This small molecule binds to this protein.
Small molecule (SMILES): CC(=O)N[C@@H]1[C@@H](O[C@@H]2O[C@H](C(=O)O)[C@@H](O[C@@H]3O[C@H](CO)[C@@H](O)[C@H](O[C@@H]4OC(C(=O)O)=C[C@H](O)[C@H]4O)[C@H]3NC(C)=O)[C@H](O)[C@H]2O)[C@H](O)[C@@H](CO)O[C@H]1O

Binding-site contacts:
Ligand atom O7 contacts residue GLN295 of chain 1.C at 2.7 Å (h-bond).
Ligand atom O4 contacts residue ASN274 of chain 1.A at 4.0 Å.
Ligand atom O5 contacts residue ARG313 of chain 1.B at 3.7 Å.
Ligand atom O2 contacts residue ARG313 of chain 1.B at 2.8 Å (salt-bridge).
Ligand atom C3 contacts residue ALA254 of chain 1.B at 3.2 Å (hydrophobic).
Ligand atom O3 contacts residue ALA254 of chain 1.B at 3.3 Å.
Ligand atom C5 contacts residue ARG311 of chain 1.B at 3.4 Å.
Ligand atom O6A contacts residue ARG311 of chain 1.B at 2.4 Å (salt-bridge).
Ligand atom O3 contacts residue GLY256 of chain 1.B at 2.7 Å (h-bond).
Ligand atom C1 contacts residue ARG311 of chain 1.B at 3.6 Å.
Ligand atom N2 contacts residue GLN295 of chain 1.C at 4.0 Å.
Ligand atom C6 contacts residue ASN274 of chain 1.A at 3.9 Å.
Ligand atom O5 contacts residue ASN274 of chain 1.A at 3.8 Å.
Ligand atom O7 contacts residue ARG311 of chain 1.B at 3.9 Å.
Ligand atom C2 contacts residue ARG313 of chain 1.B at 3.6 Å.
Ligand atom C7 contacts residue TYR298 of chain 1.C at 4.1 Å (hydrophobic).
Ligand atom O7 contacts residue ARG313 of chain 1.B at 3.7 Å.
Ligand atom O7 contacts residue ASN274 of chain 1.A at 2.8 Å (h-bond).
Ligand atom N2 contacts residue ARG311 of chain 1.B at 4.0 Å.
Ligand atom C8 contacts residue GLN295 of chain 1.C at 3.0 Å.
Ligand atom O4 contacts residue ARG313 of chain 1.B at 3.2 Å (salt-bridge).
Ligand atom O5 contacts residue ARG311 of chain 1.B at 3.3 Å (salt-bridge).
Ligand atom O3 contacts residue ASN274 of chain 1.A at 3.7 Å.
Ligand atom C4 contacts residue ARG313 of chain 1.B at 3.8 Å.
Ligand atom C5 contacts residue ARG313 of chain 1.B at 3.4 Å.
Ligand atom C4 contacts residue ASN274 of chain 1.A at 3.2 Å.
Ligand atom C8 contacts residue ASN274 of chain 1.A at 3.9 Å.
Ligand atom O2 contacts residue ASN274 of chain 1.A at 3.1 Å (h-bond).
Ligand atom C1 contacts residue ASN274 of chain 1.A at 3.7 Å.
Ligand atom C2 contacts residue ARG313 of chain 1.B at 4.0 Å.
Ligand atom O3 contacts residue TYR298 of chain 1.C at 4.1 Å.
Ligand atom C8 contacts residue TYR298 of chain 1.C at 3.2 Å (hydrophobic).
Ligand atom C7 contacts residue GLN295 of chain 1.C at 2.9 Å.
Ligand atom C7 contacts residue ASN274 of chain 1.A at 3.6 Å.
Ligand atom C1 contacts residue ARG313 of chain 1.B at 3.3 Å.
Ligand atom O6B contacts residue ASN274 of chain 1.A at 3.2 Å (h-bond).
Ligand atom C4 contacts residue ALA254 of chain 1.B at 3.5 Å (hydrophobic).
Ligand atom C6 contacts residue ARG311 of chain 1.B at 3.3 Å.
Ligand atom N2 contacts residue TYR298 of chain 1.C at 3.6 Å.
Ligand atom C3 contacts residue ASN274 of chain 1.A at 3.8 Å.

Sequence of chain 1.B:
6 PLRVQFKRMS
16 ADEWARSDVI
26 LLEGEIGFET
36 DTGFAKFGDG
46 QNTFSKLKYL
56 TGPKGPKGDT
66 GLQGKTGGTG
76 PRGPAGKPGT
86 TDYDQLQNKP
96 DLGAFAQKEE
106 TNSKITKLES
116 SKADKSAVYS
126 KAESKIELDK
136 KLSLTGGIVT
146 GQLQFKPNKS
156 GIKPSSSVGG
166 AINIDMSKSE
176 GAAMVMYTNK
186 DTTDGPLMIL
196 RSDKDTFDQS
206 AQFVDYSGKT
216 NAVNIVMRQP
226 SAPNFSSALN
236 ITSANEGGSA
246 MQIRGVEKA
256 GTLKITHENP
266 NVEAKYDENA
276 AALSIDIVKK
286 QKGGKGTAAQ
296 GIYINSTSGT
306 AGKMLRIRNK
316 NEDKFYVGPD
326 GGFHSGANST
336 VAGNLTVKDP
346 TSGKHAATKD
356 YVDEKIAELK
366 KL

Sequence of chain 1.A:
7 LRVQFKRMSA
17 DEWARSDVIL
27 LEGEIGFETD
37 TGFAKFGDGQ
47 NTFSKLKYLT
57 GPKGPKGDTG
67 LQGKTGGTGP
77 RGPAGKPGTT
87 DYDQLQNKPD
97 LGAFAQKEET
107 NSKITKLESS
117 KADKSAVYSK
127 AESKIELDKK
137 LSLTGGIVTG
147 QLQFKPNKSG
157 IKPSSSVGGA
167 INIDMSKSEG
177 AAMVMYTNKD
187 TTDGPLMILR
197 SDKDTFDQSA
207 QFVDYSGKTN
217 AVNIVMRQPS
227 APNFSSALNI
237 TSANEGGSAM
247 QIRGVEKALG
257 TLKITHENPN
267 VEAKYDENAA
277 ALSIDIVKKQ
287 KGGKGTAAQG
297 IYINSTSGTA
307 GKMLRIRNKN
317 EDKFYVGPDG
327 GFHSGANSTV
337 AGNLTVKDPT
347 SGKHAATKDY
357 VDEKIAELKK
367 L

Sequence of chain 1.C:
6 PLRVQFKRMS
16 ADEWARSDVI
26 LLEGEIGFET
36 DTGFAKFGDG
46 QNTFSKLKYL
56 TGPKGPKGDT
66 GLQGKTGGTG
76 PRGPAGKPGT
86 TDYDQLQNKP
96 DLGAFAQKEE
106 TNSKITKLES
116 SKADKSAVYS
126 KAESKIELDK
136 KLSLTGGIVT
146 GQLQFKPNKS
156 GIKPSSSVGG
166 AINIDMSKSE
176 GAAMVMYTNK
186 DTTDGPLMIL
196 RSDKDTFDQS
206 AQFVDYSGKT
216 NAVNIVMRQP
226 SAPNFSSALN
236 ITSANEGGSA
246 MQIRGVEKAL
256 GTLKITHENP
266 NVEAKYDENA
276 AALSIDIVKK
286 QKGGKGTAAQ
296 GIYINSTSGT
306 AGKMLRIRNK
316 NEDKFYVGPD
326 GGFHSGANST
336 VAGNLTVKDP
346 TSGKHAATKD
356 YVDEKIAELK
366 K